Binding-site contacts:
Ligand atom O6 contacts residue TRP139 of chain 1.C at 4.5 Å.
Ligand atom O5 contacts residue TYR137 of chain 1.C at 4.2 Å.
Ligand atom C5 contacts residue TRP139 of chain 1.C at 4.1 Å (hydrophobic).
Ligand atom C1 contacts residue TYR137 of chain 1.C at 4.3 Å (hydrophobic).
Ligand atom O4 contacts residue TRP139 of chain 1.C at 4.0 Å.
Ligand atom O6 contacts residue TYR137 of chain 1.C at 4.4 Å.
Ligand atom C3 contacts residue TRP139 of chain 1.C at 4.0 Å (hydrophobic).
Ligand atom C4 contacts residue TRP139 of chain 1.C at 3.5 Å (hydrophobic).
Ligand atom C6 contacts residue TRP139 of chain 1.C at 3.7 Å (hydrophobic).
Ligand atom O3 contacts residue TYR137 of chain 1.C at 4.0 Å.
Ligand atom O3 contacts residue TRP139 of chain 1.C at 3.0 Å (h-bond).
Ligand atom O1 contacts residue TYR137 of chain 1.C at 3.8 Å.
Ligand atom C2 contacts residue TYR137 of chain 1.C at 3.9 Å (hydrophobic).
Ligand atom O2 contacts residue TYR137 of chain 1.C at 4.3 Å.

Sequence of chain 1.C:
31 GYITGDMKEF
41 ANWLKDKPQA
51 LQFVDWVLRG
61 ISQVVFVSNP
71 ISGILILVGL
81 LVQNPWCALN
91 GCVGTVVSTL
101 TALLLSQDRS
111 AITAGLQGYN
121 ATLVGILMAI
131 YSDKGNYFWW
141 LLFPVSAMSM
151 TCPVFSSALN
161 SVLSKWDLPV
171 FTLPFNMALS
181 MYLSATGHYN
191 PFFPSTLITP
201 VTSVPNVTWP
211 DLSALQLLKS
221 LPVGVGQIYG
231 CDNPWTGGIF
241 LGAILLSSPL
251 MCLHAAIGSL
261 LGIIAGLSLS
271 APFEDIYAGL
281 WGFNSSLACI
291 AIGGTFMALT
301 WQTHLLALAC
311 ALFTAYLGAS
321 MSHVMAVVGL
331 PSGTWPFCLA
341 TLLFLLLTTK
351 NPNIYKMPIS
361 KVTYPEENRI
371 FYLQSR

The small molecule below binds the protein below.
Small molecule (SMILES): OC[C@H]1O[C@@H](O)[C@H](O)[C@@H](O)[C@@H]1O